Binding-site contacts:
Ligand atom O2 contacts residue THR69 of chain 1.B at 3.7 Å.
Ligand atom CG contacts residue MET80 of chain 1.B at 4.0 Å (hydrophobic).
Ligand atom O2 contacts residue ARG68 of chain 1.B at 3.5 Å (salt-bridge).
Ligand atom CE1 contacts residue PHE19 of chain 1.B at 3.6 Å (hydrophobic).
Ligand atom O1 contacts residue GLN156 of chain 1.B at 3.4 Å (h-bond).
Ligand atom CD1 contacts residue ILE78 of chain 1.B at 3.5 Å (hydrophobic).
Ligand atom OH contacts residue LEU26 of chain 1.B at 3.4 Å.
Ligand atom CA contacts residue THR69 of chain 1.B at 3.5 Å.
Ligand atom CD2 contacts residue MET80 of chain 1.B at 3.8 Å (hydrophobic).
Ligand atom OE2 contacts residue ARG70 of chain 1.B at 3.1 Å.
Ligand atom C4 contacts residue THR69 of chain 1.B at 3.5 Å.
Ligand atom CD contacts residue TYR71 of chain 1.B at 3.5 Å (hydrophobic).
Ligand atom CE1 contacts residue THR69 of chain 1.B at 4.0 Å.
Ligand atom CG contacts residue TYR71 of chain 1.B at 3.1 Å (hydrophobic).
Ligand atom CD1 contacts residue THR69 of chain 1.B at 3.6 Å.
Ligand atom CZ contacts residue ARG68 of chain 1.B at 3.8 Å.
Ligand atom C1 contacts residue ARG68 of chain 1.B at 3.6 Å.
Ligand atom O contacts residue TYR71 of chain 1.B at 3.9 Å.
Ligand atom OE2 contacts residue TYR71 of chain 1.B at 3.7 Å.
Ligand atom CE1 contacts residue ARG68 of chain 1.B at 3.1 Å.
Ligand atom CG contacts residue PHE19 of chain 1.B at 4.0 Å (hydrophobic).
Ligand atom CD1 contacts residue ARG62 of chain 1.B at 3.8 Å.
Ligand atom OE1 contacts residue TYR71 of chain 1.B at 3.3 Å (h-bond).
Ligand atom O1 contacts residue ARG68 of chain 1.B at 2.9 Å (salt-bridge).
Ligand atom CD1 contacts residue PHE19 of chain 1.B at 3.5 Å (hydrophobic).
Ligand atom CG2 contacts residue ILE78 of chain 1.B at 4.1 Å (hydrophobic).
Ligand atom CG contacts residue THR69 of chain 1.B at 4.0 Å.
Ligand atom C contacts residue THR69 of chain 1.B at 3.7 Å.
Ligand atom N contacts residue THR69 of chain 1.B at 3.0 Å (h-bond).
Ligand atom CB contacts residue THR69 of chain 1.B at 4.0 Å.
Ligand atom CD contacts residue TYR71 of chain 1.B at 3.5 Å (hydrophobic).
Ligand atom CD1 contacts residue LEU60 of chain 1.B at 3.6 Å (hydrophobic).
Ligand atom OH contacts residue ARG68 of chain 1.B at 3.5 Å (salt-bridge).
Ligand atom CD1 contacts residue ARG68 of chain 1.B at 3.5 Å.
Ligand atom N contacts residue THR69 of chain 1.B at 4.0 Å.
Ligand atom C1 contacts residue THR69 of chain 1.B at 4.0 Å.
Ligand atom CD contacts residue ARG70 of chain 1.B at 3.8 Å.
Ligand atom CB contacts residue TYR71 of chain 1.B at 3.4 Å (hydrophobic).
Ligand atom CD1 contacts residue ILE78 of chain 1.B at 3.9 Å (hydrophobic).
Ligand atom O3 contacts residue THR69 of chain 1.B at 2.7 Å (h-bond).

Sequence of chain 1.B:
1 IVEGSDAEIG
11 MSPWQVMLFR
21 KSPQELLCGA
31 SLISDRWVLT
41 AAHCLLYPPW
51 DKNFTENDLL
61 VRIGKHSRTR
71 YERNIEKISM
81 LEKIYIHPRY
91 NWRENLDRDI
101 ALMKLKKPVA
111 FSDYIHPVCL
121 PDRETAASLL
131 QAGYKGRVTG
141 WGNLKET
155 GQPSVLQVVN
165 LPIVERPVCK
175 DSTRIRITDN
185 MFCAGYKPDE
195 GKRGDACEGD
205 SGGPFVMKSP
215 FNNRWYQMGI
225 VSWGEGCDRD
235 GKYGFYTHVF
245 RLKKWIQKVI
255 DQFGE

The small molecule below binds the protein below.
Small molecule (SMILES): CC[C@H](C)[C@H](NC(=O)[C@@H]1CC=CN1C(=O)[C@H](/C=C/C(=O)O)NC(=O)[C@H](Cc1ccc(O)cc1)NC(=O)CCC(=O)O)C(=O)N1C=CC[C@H]1C(=O)N[C@@H](/C=C/C(=O)O)C(=O)N[C@@H](CCC(=O)O)C(=O)N[C@@H](C)C(=O)N[C@@H](CC1CCCCC1)C(N)=O